Sequence of chain 1.A:
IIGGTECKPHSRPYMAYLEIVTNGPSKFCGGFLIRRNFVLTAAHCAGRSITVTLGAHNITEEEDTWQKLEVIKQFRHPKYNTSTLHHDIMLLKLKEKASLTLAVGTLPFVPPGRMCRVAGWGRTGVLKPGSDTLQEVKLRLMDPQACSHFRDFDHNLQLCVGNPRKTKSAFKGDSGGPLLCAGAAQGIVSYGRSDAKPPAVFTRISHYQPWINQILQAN

The small molecule below binds the protein below.
Small molecule (SMILES): CC(=O)N[C@@H]1[C@@H](O)[C@H](O)[C@@H](CO)O[C@H]1O

Binding-site contacts:
Ligand atom N2 contacts residue ASN59 of chain 1.A at 2.9 Å (h-bond).
Ligand atom C5 contacts residue THR61 of chain 1.A at 3.1 Å.
Ligand atom C4 contacts residue THR61 of chain 1.A at 4.4 Å.
Ligand atom C6 contacts residue THR61 of chain 1.A at 3.5 Å.
Ligand atom C6 contacts residue GLU62 of chain 1.A at 4.4 Å.
Ligand atom O7 contacts residue THR140 of chain 1.A at 4.3 Å.
Ligand atom O7 contacts residue ASN59 of chain 1.A at 3.4 Å (h-bond).
Ligand atom C8 contacts residue THR140 of chain 1.A at 3.8 Å.
Ligand atom O6 contacts residue GLU62 of chain 1.A at 3.8 Å.
Ligand atom N2 contacts residue ASP139 of chain 1.A at 4.3 Å.
Ligand atom C2 contacts residue ASN59 of chain 1.A at 2.5 Å.
Ligand atom C1 contacts residue THR61 of chain 1.A at 3.5 Å.
Ligand atom C7 contacts residue THR140 of chain 1.A at 4.0 Å.
Ligand atom C3 contacts residue ASP139 of chain 1.A at 4.3 Å.
Ligand atom O5 contacts residue THR61 of chain 1.A at 3.1 Å (h-bond).
Ligand atom O5 contacts residue ASN59 of chain 1.A at 2.3 Å (h-bond).
Ligand atom O5 contacts residue GLU62 of chain 1.A at 3.8 Å.
Ligand atom C1 contacts residue ASN59 of chain 1.A at 1.4 Å.
Ligand atom C5 contacts residue ASN59 of chain 1.A at 3.6 Å.
Ligand atom C4 contacts residue ASN59 of chain 1.A at 4.2 Å.
Ligand atom C3 contacts residue ASN59 of chain 1.A at 3.8 Å.
Ligand atom N2 contacts residue THR140 of chain 1.A at 4.4 Å.
Ligand atom C1 contacts residue ASP139 of chain 1.A at 4.4 Å.
Ligand atom C7 contacts residue ASN59 of chain 1.A at 3.4 Å.